Binding-site contacts:
Ligand atom O4 contacts residue HIS75 of chain 1.B at 4.1 Å.
Ligand atom C2 contacts residue MN1 of chain 1.E at 2.7 Å.
Ligand atom O3 contacts residue HIS73 of chain 1.B at 3.1 Å (h-bond).
Ligand atom O2 contacts residue TYR82 of chain 1.B at 4.0 Å.
Ligand atom O3 contacts residue MN1 of chain 1.E at 2.2 Å.
Ligand atom O1 contacts residue HIS73 of chain 1.B at 4.0 Å.
Ligand atom O2 contacts residue MN1 of chain 1.E at 4.0 Å.
Ligand atom O2 contacts residue GLU80 of chain 1.B at 3.4 Å (salt-bridge).
Ligand atom O3 contacts residue ILE130 of chain 1.B at 3.6 Å.
Ligand atom O1 contacts residue MET34 of chain 1.B at 4.2 Å.
Ligand atom C1 contacts residue ILE130 of chain 1.B at 4.3 Å (hydrophobic).
Ligand atom C2 contacts residue GLU80 of chain 1.B at 3.0 Å.
Ligand atom C1 contacts residue HIS73 of chain 1.B at 3.3 Å.
Ligand atom O2 contacts residue MET34 of chain 1.B at 4.3 Å.
Ligand atom C1 contacts residue HIS75 of chain 1.B at 4.0 Å.
Ligand atom C1 contacts residue GLU80 of chain 1.B at 3.6 Å.
Ligand atom C1 contacts residue MN1 of chain 1.E at 2.7 Å.
Ligand atom O4 contacts residue GLU80 of chain 1.B at 2.9 Å (salt-bridge).
Ligand atom O3 contacts residue GLU80 of chain 1.B at 3.0 Å (salt-bridge).
Ligand atom C2 contacts residue TYR82 of chain 1.B at 3.6 Å (hydrophobic).
Ligand atom O4 contacts residue MN1 of chain 1.E at 2.1 Å.
Ligand atom O1 contacts residue ARG35 of chain 1.B at 3.3 Å (salt-bridge).
Ligand atom O2 contacts residue LEU58 of chain 1.B at 4.5 Å.
Ligand atom O4 contacts residue HIS73 of chain 1.B at 3.0 Å (h-bond).
Ligand atom C1 contacts residue ARG35 of chain 1.B at 3.9 Å.
Ligand atom O3 contacts residue HIS114 of chain 1.B at 4.4 Å.
Ligand atom C2 contacts residue HIS114 of chain 1.B at 4.4 Å.
Ligand atom C2 contacts residue HIS73 of chain 1.B at 3.5 Å.
Ligand atom O1 contacts residue MN1 of chain 1.E at 4.0 Å.
Ligand atom O3 contacts residue HIS75 of chain 1.B at 2.9 Å (h-bond).
Ligand atom O3 contacts residue ARG35 of chain 1.B at 3.7 Å.
Ligand atom O4 contacts residue TYR82 of chain 1.B at 2.6 Å (h-bond).
Ligand atom O4 contacts residue HIS114 of chain 1.B at 3.2 Å (h-bond).

Sequence of chain 1.B:
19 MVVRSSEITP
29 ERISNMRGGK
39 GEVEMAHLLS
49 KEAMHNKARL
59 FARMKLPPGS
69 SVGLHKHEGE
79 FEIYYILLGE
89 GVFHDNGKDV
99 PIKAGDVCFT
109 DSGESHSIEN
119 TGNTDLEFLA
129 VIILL

The small molecule below binds the protein below.
Small molecule (SMILES): O=C([O-])C(=O)[O-]